The protein below binds the small molecule below.
Small molecule (SMILES): COc1cc(-c2cncc(-c3ccc(C4CCN(C)CC4)cc3)c2C)cc(OC)c1OC

Sequence of chain 1.B:
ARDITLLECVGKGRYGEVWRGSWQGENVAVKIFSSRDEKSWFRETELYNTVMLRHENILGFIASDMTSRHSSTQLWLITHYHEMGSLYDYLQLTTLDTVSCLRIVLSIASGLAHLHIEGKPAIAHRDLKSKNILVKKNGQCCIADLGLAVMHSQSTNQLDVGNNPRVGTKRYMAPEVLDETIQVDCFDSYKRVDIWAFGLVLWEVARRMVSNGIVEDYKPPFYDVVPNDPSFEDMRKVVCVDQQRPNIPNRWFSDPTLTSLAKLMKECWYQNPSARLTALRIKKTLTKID

Binding-site contacts:
Ligand atom C30 contacts residue XKD1 of chain 1.W at 3.5 Å.
Ligand atom C29 contacts residue ASN143 of chain 1.B at 3.5 Å.
Ligand atom C23 contacts residue GLY91 of chain 1.B at 3.5 Å.
Ligand atom C11 contacts residue GLY91 of chain 1.B at 3.9 Å.
Ligand atom C09 contacts residue HIS88 of chain 1.B at 3.2 Å.
Ligand atom C04 contacts residue ALA35 of chain 1.B at 3.8 Å (hydrophobic).
Ligand atom C32 contacts residue GLU50 of chain 1.B at 3.5 Å.
Ligand atom C14 contacts residue GLY91 of chain 1.B at 3.8 Å.
Ligand atom C32 contacts residue LEU83 of chain 1.B at 3.8 Å (hydrophobic).
Ligand atom C29 contacts residue LYS142 of chain 1.B at 3.5 Å.
Ligand atom C07 contacts residue LEU145 of chain 1.B at 3.5 Å (hydrophobic).
Ligand atom C29 contacts residue ALA155 of chain 1.B at 3.7 Å (hydrophobic).
Ligand atom C29 contacts residue XKD1 of chain 1.W at 3.7 Å.
Ligand atom C21 contacts residue VAL16 of chain 1.B at 3.6 Å (hydrophobic).
Ligand atom C01 contacts residue THR85 of chain 1.B at 3.4 Å.
Ligand atom C01 contacts residue ALA35 of chain 1.B at 3.5 Å (hydrophobic).
Ligand atom C12 contacts residue HIS88 of chain 1.B at 3.9 Å.
Ligand atom N08 contacts residue TYR87 of chain 1.B at 3.9 Å.
Ligand atom O02 contacts residue LYS37 of chain 1.B at 3.6 Å.
Ligand atom O31 contacts residue XKD1 of chain 1.W at 3.0 Å.
Ligand atom C01 contacts residue LEU83 of chain 1.B at 3.5 Å (hydrophobic).
Ligand atom C13 contacts residue TYR87 of chain 1.B at 3.8 Å (hydrophobic).
Ligand atom C27 contacts residue XKD1 of chain 1.W at 3.5 Å.
Ligand atom C09 contacts residue TYR87 of chain 1.B at 3.9 Å (hydrophobic).
Ligand atom C07 contacts residue ALA35 of chain 1.B at 3.7 Å (hydrophobic).
Ligand atom C17 contacts residue ASP95 of chain 1.B at 3.9 Å.
Ligand atom O31 contacts residue LYS37 of chain 1.B at 3.6 Å.
Ligand atom C22 contacts residue GLY91 of chain 1.B at 3.5 Å.
Ligand atom C13 contacts residue VAL16 of chain 1.B at 3.8 Å (hydrophobic).
Ligand atom C01 contacts residue LYS37 of chain 1.B at 3.6 Å.
Ligand atom N08 contacts residue HIS88 of chain 1.B at 3.1 Å (h-bond).
Ligand atom C32 contacts residue ASP156 of chain 1.B at 3.8 Å.
Ligand atom C16 contacts residue ASP95 of chain 1.B at 3.4 Å.
Ligand atom O28 contacts residue ALA155 of chain 1.B at 3.7 Å.
Ligand atom C22 contacts residue ASP95 of chain 1.B at 3.5 Å.
Ligand atom O28 contacts residue XKD1 of chain 1.W at 3.0 Å.
Ligand atom C12 contacts residue VAL16 of chain 1.B at 3.8 Å (hydrophobic).
Ligand atom C06 contacts residue LEU145 of chain 1.B at 3.8 Å (hydrophobic).
Ligand atom C12 contacts residue TYR87 of chain 1.B at 3.5 Å (hydrophobic).
Ligand atom C26 contacts residue XKD1 of chain 1.W at 3.9 Å.